Sequence of chain 1.B:
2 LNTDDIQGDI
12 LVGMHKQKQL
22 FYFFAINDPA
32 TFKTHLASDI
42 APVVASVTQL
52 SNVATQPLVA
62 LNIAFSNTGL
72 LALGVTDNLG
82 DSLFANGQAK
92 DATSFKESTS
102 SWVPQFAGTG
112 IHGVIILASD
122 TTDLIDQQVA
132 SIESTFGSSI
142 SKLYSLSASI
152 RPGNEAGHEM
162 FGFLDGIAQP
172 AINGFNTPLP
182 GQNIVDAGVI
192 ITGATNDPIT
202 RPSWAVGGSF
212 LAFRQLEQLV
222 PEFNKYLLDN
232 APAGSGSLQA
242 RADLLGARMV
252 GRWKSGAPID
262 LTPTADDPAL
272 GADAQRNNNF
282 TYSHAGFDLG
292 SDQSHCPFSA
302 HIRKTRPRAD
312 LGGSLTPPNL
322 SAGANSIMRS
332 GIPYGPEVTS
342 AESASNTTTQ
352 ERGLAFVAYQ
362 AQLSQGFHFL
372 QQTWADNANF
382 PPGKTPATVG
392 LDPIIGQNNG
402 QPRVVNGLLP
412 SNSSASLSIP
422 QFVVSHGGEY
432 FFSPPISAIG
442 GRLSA

A protein and the small-molecule ligand that binds it are described below.
Small molecule (SMILES): C=CC1=C(C)C2=[N+]3C1=Cc1c(C)c(C=C)c4n1[Fe]31n3c(c(CCC(=O)[O-])c(C)c3=C2[N+](=O)[O-])=CC2=[N+]1C(=C4)C(C)=C2CCC(=O)[O-]

Binding-site contacts:
Ligand atom CBC contacts residue PHE368 of chain 1.B at 3.4 Å (hydrophobic).
Ligand atom NA contacts residue HIS302 of chain 1.B at 2.6 Å (h-bond).
Ligand atom O1A contacts residue ALA169 of chain 1.B at 3.1 Å (h-bond).
Ligand atom C1D contacts residue HIS302 of chain 1.B at 3.5 Å.
Ligand atom O2D contacts residue ARG309 of chain 1.B at 3.0 Å (salt-bridge).
Ligand atom NB contacts residue HIS302 of chain 1.B at 2.9 Å (h-bond).
Ligand atom FE contacts residue HIS302 of chain 1.B at 1.9 Å.
Ligand atom C1C contacts residue PHE357 of chain 1.B at 3.4 Å (hydrophobic).
Ligand atom ND contacts residue NO21 of chain 1.V at 3.2 Å (h-bond).
Ligand atom C2D contacts residue THR306 of chain 1.B at 3.2 Å.
Ligand atom C1A contacts residue HIS302 of chain 1.B at 3.4 Å.
Ligand atom CMD contacts residue THR306 of chain 1.B at 3.4 Å.
Ligand atom C3D contacts residue ARG330 of chain 1.B at 3.5 Å.
Ligand atom C4C contacts residue HIS302 of chain 1.B at 3.4 Å.
Ligand atom O1A contacts residue ILE168 of chain 1.B at 2.7 Å (h-bond).
Ligand atom O2A contacts residue ARG253 of chain 1.B at 3.3 Å (salt-bridge).
Ligand atom O1A contacts residue GLY167 of chain 1.B at 3.0 Å (h-bond).
Ligand atom NC contacts residue HIS302 of chain 1.B at 2.9 Å.
Ligand atom CMB contacts residue GLN219 of chain 1.B at 3.4 Å.
Ligand atom NC contacts residue NO21 of chain 1.V at 3.1 Å (h-bond).
Ligand atom CGA contacts residue ARG330 of chain 1.B at 3.4 Å.
Ligand atom O2A contacts residue ALA169 of chain 1.B at 3.5 Å.
Ligand atom CHA contacts residue ARG330 of chain 1.B at 3.4 Å.
Ligand atom CGD contacts residue ARG307 of chain 1.B at 3.5 Å.
Ligand atom O1D contacts residue ALA169 of chain 1.B at 3.5 Å.
Ligand atom C1D contacts residue THR306 of chain 1.B at 3.5 Å.
Ligand atom O2 contacts residue GLU160 of chain 1.B at 2.9 Å.
Ligand atom C4A contacts residue HIS302 of chain 1.B at 3.3 Å.
Ligand atom FE contacts residue NO21 of chain 1.V at 2.3 Å.
Ligand atom O1D contacts residue ARG307 of chain 1.B at 3.4 Å.
Ligand atom NA contacts residue NO21 of chain 1.V at 3.1 Å (h-bond).
Ligand atom O1A contacts residue ASP166 of chain 1.B at 3.4 Å (salt-bridge).
Ligand atom C4D contacts residue ARG330 of chain 1.B at 3.5 Å.
Ligand atom CBA contacts residue LEU165 of chain 1.B at 3.4 Å (hydrophobic).
Ligand atom CMB contacts residue GLU160 of chain 1.B at 3.5 Å.
Ligand atom O1A contacts residue ARG330 of chain 1.B at 2.7 Å (salt-bridge).
Ligand atom NB contacts residue NO21 of chain 1.V at 3.0 Å (h-bond).
Ligand atom CHC contacts residue ILE396 of chain 1.B at 3.4 Å (hydrophobic).
Ligand atom ND contacts residue HIS302 of chain 1.B at 2.6 Å (h-bond).
Ligand atom C2C contacts residue PHE357 of chain 1.B at 3.3 Å (hydrophobic).